Sequence of chain 1.A:
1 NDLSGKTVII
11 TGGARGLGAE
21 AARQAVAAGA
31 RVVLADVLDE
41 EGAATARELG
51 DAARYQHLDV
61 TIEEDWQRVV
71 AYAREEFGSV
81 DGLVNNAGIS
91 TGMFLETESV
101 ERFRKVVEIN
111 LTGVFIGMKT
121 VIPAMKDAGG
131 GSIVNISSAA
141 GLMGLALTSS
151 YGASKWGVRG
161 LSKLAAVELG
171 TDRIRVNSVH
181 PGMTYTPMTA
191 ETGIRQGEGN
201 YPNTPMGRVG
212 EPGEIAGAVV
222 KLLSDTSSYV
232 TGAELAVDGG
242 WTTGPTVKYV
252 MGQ

Binding-site contacts:
Ligand atom C24 contacts residue SER138 of chain 1.A at 3.5 Å.
Ligand atom C26 contacts residue GLY92 of chain 1.A at 3.3 Å.
Ligand atom C16 contacts residue LEU147 of chain 1.A at 4.0 Å (hydrophobic).
Ligand atom C6 contacts residue LEU145 of chain 1.A at 3.5 Å (hydrophobic).
Ligand atom C24 contacts residue TYR151 of chain 1.A at 3.7 Å (hydrophobic).
Ligand atom C16 contacts residue MET252 of chain 1.B at 3.7 Å (hydrophobic).
Ligand atom C30 contacts residue GLY182 of chain 1.A at 3.9 Å.
Ligand atom C6 contacts residue THR148 of chain 1.A at 4.0 Å.
Ligand atom C2 contacts residue MET188 of chain 1.A at 4.0 Å (hydrophobic).
Ligand atom O29 contacts residue MET183 of chain 1.A at 3.9 Å.
Ligand atom C5 contacts residue MET183 of chain 1.A at 4.1 Å (hydrophobic).
Ligand atom O29 contacts residue THR189 of chain 1.A at 3.6 Å.
Ligand atom C11 contacts residue MET188 of chain 1.A at 3.9 Å (hydrophobic).
Ligand atom O3 contacts residue TYR151 of chain 1.A at 4.0 Å.
Ligand atom C2 contacts residue THR189 of chain 1.A at 3.9 Å.
Ligand atom C19 contacts residue SER90 of chain 1.A at 3.5 Å.
Ligand atom C32 contacts residue TYR151 of chain 1.A at 3.3 Å (hydrophobic).
Ligand atom O33 contacts residue TYR151 of chain 1.A at 2.8 Å (h-bond).
Ligand atom C1 contacts residue MET188 of chain 1.A at 3.3 Å (hydrophobic).
Ligand atom C31 contacts residue TYR151 of chain 1.A at 3.2 Å (hydrophobic).
Ligand atom O29 contacts residue THR184 of chain 1.A at 3.5 Å (h-bond).
Ligand atom C28 contacts residue LEU147 of chain 1.A at 3.4 Å (hydrophobic).
Ligand atom C26 contacts residue THR148 of chain 1.A at 3.7 Å.
Ligand atom C3 contacts residue MET183 of chain 1.A at 3.4 Å (hydrophobic).
Ligand atom C12 contacts residue GLY92 of chain 1.A at 3.9 Å.
Ligand atom C19 contacts residue THR91 of chain 1.A at 3.5 Å.
Ligand atom C26 contacts residue THR91 of chain 1.A at 3.1 Å.
Ligand atom C29 contacts residue GLY182 of chain 1.A at 3.9 Å.
Ligand atom C25 contacts residue TRP242 of chain 1.A at 3.6 Å (hydrophobic).
Ligand atom C4 contacts residue MET183 of chain 1.A at 3.9 Å (hydrophobic).
Ligand atom C26 contacts residue LEU147 of chain 1.A at 3.6 Å (hydrophobic).
Ligand atom C30 contacts residue PRO181 of chain 1.A at 4.0 Å (hydrophobic).
Ligand atom C31 contacts residue SER138 of chain 1.A at 4.0 Å.
Ligand atom C20 contacts residue THR192 of chain 1.A at 3.6 Å.
Ligand atom C27 contacts residue THR192 of chain 1.A at 3.7 Å.
Ligand atom O11 contacts residue MET188 of chain 1.A at 3.3 Å.
Ligand atom C25 contacts residue MET183 of chain 1.A at 3.6 Å (hydrophobic).
Ligand atom O11 contacts residue SER90 of chain 1.A at 3.4 Å (h-bond).
Ligand atom C28 contacts residue GLY92 of chain 1.A at 3.6 Å.
Ligand atom C34 contacts residue THR192 of chain 1.A at 3.4 Å.

The protein below binds the small molecule below.
Small molecule (SMILES): CC1(C)[C@@H](OC(=O)CCC(=O)O)CC[C@]2(C)[C@H]3C(=O)C=C4[C@@H]5C[C@@](C)(C(=O)O)CC[C@]5(C)CC[C@@]4(C)[C@]3(C)CC[C@@H]12

Sequence of chain 1.B:
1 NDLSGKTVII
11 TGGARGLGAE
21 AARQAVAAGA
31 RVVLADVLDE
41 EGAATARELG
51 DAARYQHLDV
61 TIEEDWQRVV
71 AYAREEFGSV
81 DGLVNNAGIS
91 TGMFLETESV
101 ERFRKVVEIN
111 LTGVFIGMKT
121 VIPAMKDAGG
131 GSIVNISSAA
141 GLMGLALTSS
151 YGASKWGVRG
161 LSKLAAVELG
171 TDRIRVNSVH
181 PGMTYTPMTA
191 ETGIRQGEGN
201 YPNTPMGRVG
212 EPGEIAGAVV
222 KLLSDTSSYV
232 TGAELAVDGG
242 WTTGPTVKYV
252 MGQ